Sequence of chain 2.A:
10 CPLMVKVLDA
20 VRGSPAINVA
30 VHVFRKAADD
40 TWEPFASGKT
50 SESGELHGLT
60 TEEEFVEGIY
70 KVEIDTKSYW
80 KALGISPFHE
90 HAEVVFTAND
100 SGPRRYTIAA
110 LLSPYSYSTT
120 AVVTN

Sequence of chain 1.A:
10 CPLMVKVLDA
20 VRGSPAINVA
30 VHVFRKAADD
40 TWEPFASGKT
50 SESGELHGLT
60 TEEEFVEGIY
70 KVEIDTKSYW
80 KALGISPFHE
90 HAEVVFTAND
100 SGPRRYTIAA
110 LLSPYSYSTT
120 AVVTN

Sequence of chain 2.B:
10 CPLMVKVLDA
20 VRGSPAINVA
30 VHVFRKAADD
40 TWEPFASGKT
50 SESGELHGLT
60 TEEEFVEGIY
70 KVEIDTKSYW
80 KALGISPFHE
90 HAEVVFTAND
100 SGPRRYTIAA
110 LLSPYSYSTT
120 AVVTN

Binding-site contacts:
Ligand atom C5 contacts residue JZE1 of chain 2.C at 0.8 Å.
Ligand atom C4 contacts residue JZE1 of chain 2.C at 1.1 Å.
Ligand atom C20 contacts residue JZE1 of chain 2.C at 1.0 Å.
Ligand atom CL2 contacts residue JZE1 of chain 2.C at 0.7 Å.
Ligand atom C9 contacts residue JZE1 of chain 2.C at 1.0 Å.
Ligand atom O3 contacts residue JZE1 of chain 2.C at 1.1 Å.
Ligand atom C22 contacts residue JZE1 of chain 2.C at 0.2 Å.
Ligand atom C13 contacts residue JZE1 of chain 2.C at 0.4 Å.
Ligand atom C23 contacts residue JZE1 of chain 2.C at 0.6 Å.
Ligand atom O5 contacts residue JZE1 of chain 2.C at 0.9 Å.
Ligand atom C2 contacts residue JZE1 of chain 2.C at 0.9 Å.
Ligand atom C33 contacts residue JZE1 of chain 2.C at 1.0 Å.
Ligand atom C11 contacts residue JZE1 of chain 2.C at 1.0 Å.
Ligand atom C25 contacts residue JZE1 of chain 2.C at 0.6 Å.
Ligand atom C27 contacts residue JZE1 of chain 2.C at 1.1 Å.
Ligand atom C30 contacts residue JZE1 of chain 2.C at 0.9 Å.
Ligand atom O4 contacts residue JZE1 of chain 2.C at 1.0 Å.
Ligand atom CL1 contacts residue JZE1 of chain 2.C at 0.7 Å.
Ligand atom C26 contacts residue JZE1 of chain 2.C at 0.8 Å.
Ligand atom C15 contacts residue JZE1 of chain 2.C at 0.7 Å.
Ligand atom C18 contacts residue JZE1 of chain 2.C at 1.3 Å.
Ligand atom C6 contacts residue JZE1 of chain 2.C at 1.0 Å.
Ligand atom C14 contacts residue JZE1 of chain 2.C at 1.0 Å.
Ligand atom C24 contacts residue JZE1 of chain 2.C at 0.2 Å.
Ligand atom C28 contacts residue JZE1 of chain 2.C at 0.9 Å.
Ligand atom C32 contacts residue JZE1 of chain 2.C at 0.1 Å.
Ligand atom C19 contacts residue JZE1 of chain 2.C at 0.6 Å.
Ligand atom CL4 contacts residue JZE1 of chain 2.C at 0.6 Å.
Ligand atom C29 contacts residue JZE1 of chain 2.C at 0.7 Å.
Ligand atom CL3 contacts residue JZE1 of chain 2.C at 0.6 Å.
Ligand atom C21 contacts residue JZE1 of chain 2.C at 0.4 Å.
Ligand atom C16 contacts residue JZE1 of chain 2.C at 1.0 Å.
Ligand atom C10 contacts residue JZE1 of chain 2.C at 0.2 Å.
Ligand atom C17 contacts residue JZE1 of chain 2.C at 1.3 Å.
Ligand atom C31 contacts residue JZE1 of chain 2.C at 1.2 Å.
Ligand atom C1 contacts residue JZE1 of chain 2.C at 0.8 Å.
Ligand atom C3 contacts residue JZE1 of chain 2.C at 1.1 Å.
Ligand atom O6 contacts residue JZE1 of chain 2.C at 0.7 Å.
Ligand atom C7 contacts residue JZE1 of chain 2.C at 1.0 Å.
Ligand atom C12 contacts residue JZE1 of chain 2.C at 0.2 Å.

The small molecule below binds the protein below.
Small molecule (SMILES): O=C(O)c1ccccc1Nc1cc(Cl)c(OCCCCCCCOc2c(Cl)cc(Nc3ccccc3C(=O)O)cc2Cl)c(Cl)c1

Sequence of chain 1.B:
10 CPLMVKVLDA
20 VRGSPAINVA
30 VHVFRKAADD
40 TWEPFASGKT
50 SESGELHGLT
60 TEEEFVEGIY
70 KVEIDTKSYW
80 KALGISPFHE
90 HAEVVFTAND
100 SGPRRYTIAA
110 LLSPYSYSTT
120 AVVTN